Binding-site contacts:
Ligand atom C30 contacts residue TYR205 of chain 1.C at 4.3 Å (hydrophobic).
Ligand atom O50 contacts residue ASN203 of chain 1.C at 4.5 Å.
Ligand atom O3 contacts residue PHE204 of chain 1.C at 3.5 Å (h-bond).
Ligand atom C52 contacts residue TYR205 of chain 1.C at 4.3 Å (hydrophobic).
Ligand atom C60 contacts residue ASN203 of chain 1.C at 2.8 Å.
Ligand atom C20 contacts residue TYR205 of chain 1.C at 4.5 Å (hydrophobic).
Ligand atom C11 contacts residue TYR205 of chain 1.C at 3.5 Å (hydrophobic).
Ligand atom C32 contacts residue LYS38 of chain 1.C at 3.8 Å.
Ligand atom C50 contacts residue TYR205 of chain 1.C at 3.8 Å (hydrophobic).
Ligand atom C12 contacts residue LEU207 of chain 1.C at 4.0 Å (hydrophobic).
Ligand atom C22 contacts residue ARG35 of chain 1.C at 4.0 Å.
Ligand atom O1 contacts residue TYR205 of chain 1.C at 3.2 Å.
Ligand atom C60 contacts residue TYR205 of chain 1.C at 3.5 Å (hydrophobic).
Ligand atom C2 contacts residue PHE204 of chain 1.C at 3.9 Å (hydrophobic).
Ligand atom C50 contacts residue ASN203 of chain 1.C at 4.2 Å.
Ligand atom O2 contacts residue ASN203 of chain 1.C at 3.3 Å (h-bond).
Ligand atom C3 contacts residue PHE204 of chain 1.C at 3.4 Å (hydrophobic).
Ligand atom O30 contacts residue TYR205 of chain 1.C at 4.2 Å.
Ligand atom C3 contacts residue TYR205 of chain 1.C at 4.3 Å (hydrophobic).
Ligand atom C40 contacts residue TYR205 of chain 1.C at 3.3 Å (hydrophobic).
Ligand atom O1 contacts residue PHE204 of chain 1.C at 3.7 Å.
Ligand atom O60 contacts residue ASN203 of chain 1.C at 2.5 Å (h-bond).
Ligand atom C61 contacts residue TYR205 of chain 1.C at 3.7 Å (hydrophobic).
Ligand atom O1 contacts residue ASN203 of chain 1.C at 4.4 Å.
Ligand atom O2 contacts residue PHE204 of chain 1.C at 3.3 Å (h-bond).
Ligand atom O60 contacts residue TYR205 of chain 1.C at 4.2 Å.
Ligand atom O50 contacts residue TYR205 of chain 1.C at 3.7 Å.
Ligand atom C62 contacts residue TYR205 of chain 1.C at 3.6 Å (hydrophobic).
Ligand atom C22 contacts residue LYS38 of chain 1.C at 4.3 Å.

Sequence of chain 1.C:
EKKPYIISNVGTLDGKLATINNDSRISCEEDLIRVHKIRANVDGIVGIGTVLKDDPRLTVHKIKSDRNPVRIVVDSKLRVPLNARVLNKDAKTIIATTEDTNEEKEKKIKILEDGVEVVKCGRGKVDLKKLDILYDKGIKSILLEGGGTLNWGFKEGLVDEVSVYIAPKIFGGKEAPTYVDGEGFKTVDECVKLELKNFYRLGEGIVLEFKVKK

This protein binds this small molecule.
Small molecule (SMILES): OC[C@H]1O[C@H](O[C@H]2[C@H](O)[C@@H](O)[C@H](OCCC3CCCCC3)O[C@@H]2CO)[C@H](O)[C@@H](O)[C@@H]1O